Sequence of chain 2.A:
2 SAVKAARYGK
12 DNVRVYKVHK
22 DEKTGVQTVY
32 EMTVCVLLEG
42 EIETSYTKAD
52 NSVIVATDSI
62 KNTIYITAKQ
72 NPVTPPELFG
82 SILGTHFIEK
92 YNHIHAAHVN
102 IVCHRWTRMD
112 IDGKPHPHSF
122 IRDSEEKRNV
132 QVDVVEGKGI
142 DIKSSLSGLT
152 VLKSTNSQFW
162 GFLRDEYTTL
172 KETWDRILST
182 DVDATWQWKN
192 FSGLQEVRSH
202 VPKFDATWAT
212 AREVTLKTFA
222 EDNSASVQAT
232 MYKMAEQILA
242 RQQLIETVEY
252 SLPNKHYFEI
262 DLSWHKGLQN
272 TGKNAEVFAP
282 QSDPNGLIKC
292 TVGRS

Sequence of chain 1.A:
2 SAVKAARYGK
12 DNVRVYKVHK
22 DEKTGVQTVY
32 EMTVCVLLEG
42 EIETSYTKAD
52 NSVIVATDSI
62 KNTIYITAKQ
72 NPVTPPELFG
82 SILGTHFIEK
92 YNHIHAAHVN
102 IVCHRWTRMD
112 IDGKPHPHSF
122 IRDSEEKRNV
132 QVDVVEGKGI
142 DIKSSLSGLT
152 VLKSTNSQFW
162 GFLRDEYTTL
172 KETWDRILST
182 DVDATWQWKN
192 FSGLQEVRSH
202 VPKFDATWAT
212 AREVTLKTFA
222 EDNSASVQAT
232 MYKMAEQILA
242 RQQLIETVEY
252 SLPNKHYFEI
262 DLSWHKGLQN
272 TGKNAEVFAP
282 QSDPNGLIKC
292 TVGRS

A small-molecule ligand and the protein it binds are described below.
Small molecule (SMILES): CC(C)(C)/[N+]([O-])=C/c1cc[n+]([O-])cc1

Binding-site contacts:
Ligand atom C1 contacts residue ASP284 of chain 1.A at 4.1 Å.
Ligand atom C2 contacts residue ARG15 of chain 2.A at 3.8 Å.
Ligand atom C5 contacts residue ARG15 of chain 2.A at 3.8 Å.
Ligand atom O2 contacts residue GLU32 of chain 2.A at 4.2 Å.
Ligand atom O2 contacts residue ARG123 of chain 2.A at 2.8 Å (salt-bridge).
Ligand atom C8 contacts residue ARG15 of chain 2.A at 3.4 Å.
Ligand atom C3 contacts residue THR34 of chain 2.A at 4.4 Å.
Ligand atom C9 contacts residue ARG15 of chain 2.A at 3.5 Å.
Ligand atom O1 contacts residue ARG15 of chain 2.A at 4.0 Å.
Ligand atom C2 contacts residue THR34 of chain 2.A at 4.1 Å.
Ligand atom O1 contacts residue THR34 of chain 2.A at 2.7 Å (h-bond).
Ligand atom O2 contacts residue ARG15 of chain 2.A at 3.9 Å.
Ligand atom C7 contacts residue ARG15 of chain 2.A at 3.5 Å.
Ligand atom N1 contacts residue THR34 of chain 2.A at 4.0 Å.
Ligand atom C4 contacts residue ASN13 of chain 2.A at 4.2 Å.
Ligand atom C2 contacts residue ASP284 of chain 1.A at 3.8 Å.
Ligand atom C2 contacts residue ASN13 of chain 2.A at 3.8 Å.
Ligand atom N2 contacts residue ARG15 of chain 2.A at 3.4 Å (salt-bridge).
Ligand atom C7 contacts residue HIS105 of chain 2.A at 3.6 Å.
Ligand atom O1 contacts residue HIS105 of chain 2.A at 4.2 Å.
Ligand atom N1 contacts residue ARG15 of chain 2.A at 4.0 Å.
Ligand atom N2 contacts residue GLU32 of chain 2.A at 4.1 Å.
Ligand atom C3 contacts residue ASN13 of chain 2.A at 3.3 Å.
Ligand atom C8 contacts residue ARG123 of chain 2.A at 4.4 Å.
Ligand atom C8 contacts residue GLU32 of chain 2.A at 3.7 Å.
Ligand atom N2 contacts residue ARG123 of chain 2.A at 3.8 Å.
Ligand atom C7 contacts residue THR34 of chain 2.A at 4.0 Å.
Ligand atom C7 contacts residue GLU32 of chain 2.A at 4.4 Å.
Ligand atom C6 contacts residue ARG15 of chain 2.A at 3.5 Å.
Ligand atom C8 contacts residue HIS105 of chain 2.A at 3.7 Å.
Ligand atom C10 contacts residue ARG15 of chain 2.A at 3.6 Å.